Sequence of chain 3.B:
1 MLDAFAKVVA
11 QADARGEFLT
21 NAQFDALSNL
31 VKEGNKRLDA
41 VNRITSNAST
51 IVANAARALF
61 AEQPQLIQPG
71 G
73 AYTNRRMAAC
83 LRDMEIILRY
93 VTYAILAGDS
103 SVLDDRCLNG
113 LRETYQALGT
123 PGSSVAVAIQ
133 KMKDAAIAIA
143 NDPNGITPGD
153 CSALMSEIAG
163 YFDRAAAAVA

Binding-site contacts:
Ligand atom NB contacts residue ASN76 of chain 3.B at 3.3 Å (h-bond).
Ligand atom C1B contacts residue ASN76 of chain 3.B at 3.4 Å.
Ligand atom C3C contacts residue TRP128 of chain 2.A at 3.4 Å (hydrophobic).
Ligand atom CAB contacts residue TYR110 of chain 2.A at 3.3 Å (hydrophobic).
Ligand atom C3B contacts residue ASN76 of chain 3.B at 3.5 Å.
Ligand atom C1A contacts residue ARG86 of chain 2.A at 3.1 Å.
Ligand atom CMD contacts residue GLN73 of chain 2.A at 3.3 Å.
Ligand atom C4C contacts residue CYS84 of chain 2.A at 3.5 Å (hydrophobic).
Ligand atom O1A contacts residue LYS83 of chain 2.A at 3.5 Å (salt-bridge).
Ligand atom ND contacts residue ASP87 of chain 2.A at 2.8 Å (salt-bridge).
Ligand atom CGA contacts residue LYS83 of chain 2.A at 3.5 Å.
Ligand atom NC contacts residue GLN73 of chain 2.A at 3.0 Å (h-bond).
Ligand atom OC contacts residue ALA75 of chain 2.A at 2.7 Å (h-bond).
Ligand atom CMA contacts residue ILE118 of chain 2.A at 3.5 Å (hydrophobic).
Ligand atom CHB contacts residue ASP87 of chain 2.A at 3.5 Å.
Ligand atom O1D contacts residue SER72 of chain 2.A at 2.8 Å (h-bond).
Ligand atom O2A contacts residue LYS83 of chain 2.A at 2.7 Å (salt-bridge).
Ligand atom CBB contacts residue TYR110 of chain 2.A at 3.5 Å (hydrophobic).
Ligand atom CAC contacts residue CYS84 of chain 2.A at 1.8 Å (hydrophobic).
Ligand atom C2B contacts residue ASN76 of chain 3.B at 3.5 Å.
Ligand atom NA contacts residue ASP87 of chain 2.A at 2.8 Å (salt-bridge).
Ligand atom CHD contacts residue TYR129 of chain 2.A at 3.3 Å (hydrophobic).
Ligand atom O1A contacts residue ARG86 of chain 2.A at 2.8 Å (salt-bridge).
Ligand atom CMD contacts residue SER72 of chain 2.A at 3.3 Å.
Ligand atom CAD contacts residue SER72 of chain 2.A at 3.5 Å.
Ligand atom OC contacts residue TYR74 of chain 2.A at 3.3 Å.
Ligand atom C2C contacts residue CYS84 of chain 2.A at 3.1 Å (hydrophobic).
Ligand atom C3C contacts residue CYS84 of chain 2.A at 2.7 Å (hydrophobic).
Ligand atom OC contacts residue THR66 of chain 2.A at 3.5 Å.
Ligand atom ND contacts residue LEU124 of chain 2.A at 3.5 Å.
Ligand atom CBC contacts residue TYR129 of chain 2.A at 3.3 Å (hydrophobic).
Ligand atom C4B contacts residue ASN76 of chain 3.B at 3.4 Å.
Ligand atom O1D contacts residue ARG57 of chain 3.B at 3.1 Å (salt-bridge).
Ligand atom CBC contacts residue CYS84 of chain 2.A at 2.8 Å (hydrophobic).
Ligand atom C4A contacts residue ARG86 of chain 2.A at 3.3 Å.
Ligand atom OB contacts residue THR75 of chain 3.B at 3.0 Å (h-bond).
Ligand atom CBD contacts residue SER72 of chain 2.A at 3.0 Å.
Ligand atom NA contacts residue ARG86 of chain 2.A at 2.9 Å (salt-bridge).
Ligand atom CMC contacts residue TRP128 of chain 2.A at 3.1 Å (hydrophobic).
Ligand atom CGD contacts residue SER72 of chain 2.A at 3.2 Å.

Sequence of chain 2.A:
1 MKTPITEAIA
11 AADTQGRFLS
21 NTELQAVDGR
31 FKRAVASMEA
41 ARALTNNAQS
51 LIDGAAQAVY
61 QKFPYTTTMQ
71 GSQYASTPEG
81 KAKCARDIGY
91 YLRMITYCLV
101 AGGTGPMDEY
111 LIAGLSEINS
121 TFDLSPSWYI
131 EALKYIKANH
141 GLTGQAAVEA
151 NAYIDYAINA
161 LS

This protein binds this small molecule.
Small molecule (SMILES): C=CC1=C(C)/C(=C/c2[nH]c(/C=C3\N=C(/C=C4\NC(=O)C(C)=C4C=C)C(C)=C3CCC(=O)O)c(CCC(=O)O)c2C)NC1=O